Binding-site contacts:
Ligand atom O6 contacts residue ALA161 of chain 1.A at 3.1 Å (h-bond).
Ligand atom O2' contacts residue TYR35 of chain 1.A at 2.9 Å (h-bond).
Ligand atom O3B contacts residue MG1 of chain 1.B at 3.4 Å.
Ligand atom CAN contacts residue CYS37 of chain 1.A at 2.7 Å (hydrophobic).
Ligand atom O6 contacts residue ASP131 of chain 1.A at 3.3 Å (salt-bridge).
Ligand atom O1A contacts residue THR24 of chain 1.A at 3.4 Å (h-bond).
Ligand atom O6 contacts residue SER160 of chain 1.A at 3.5 Å (h-bond).
Ligand atom N2 contacts residue ASP131 of chain 1.A at 3.0 Å (salt-bridge).
Ligand atom O1B contacts residue LYS23 of chain 1.A at 2.8 Å (salt-bridge).
Ligand atom PB contacts residue MG1 of chain 1.B at 3.2 Å.
Ligand atom O3G contacts residue LYS23 of chain 1.A at 2.8 Å (salt-bridge).
Ligand atom OAB contacts residue LYS162 of chain 1.A at 3.5 Å.
Ligand atom N1 contacts residue ASP131 of chain 1.A at 2.7 Å (salt-bridge).
Ligand atom O2G contacts residue MG1 of chain 1.B at 2.0 Å.
Ligand atom O1A contacts residue GLY22 of chain 1.A at 3.3 Å.
Ligand atom O2' contacts residue CYS37 of chain 1.A at 3.4 Å (h-bond).
Ligand atom O3B contacts residue GLY20 of chain 1.A at 3.0 Å (h-bond).
Ligand atom O1B contacts residue GLY22 of chain 1.A at 3.1 Å (h-bond).
Ligand atom O3' contacts residue CYS37 of chain 1.A at 2.9 Å (h-bond).
Ligand atom O2B contacts residue MG1 of chain 1.B at 2.1 Å.
Ligand atom C8 contacts residue SER25 of chain 1.A at 3.4 Å.
Ligand atom PG contacts residue MG1 of chain 1.B at 3.1 Å.
Ligand atom C6 contacts residue ASP131 of chain 1.A at 3.4 Å.
Ligand atom O1A contacts residue SER25 of chain 1.A at 2.7 Å (h-bond).
Ligand atom N3 contacts residue TYR35 of chain 1.A at 3.4 Å (h-bond).
Ligand atom O1G contacts residue TYR39 of chain 1.A at 2.4 Å (h-bond).
Ligand atom O2' contacts residue SER36 of chain 1.A at 2.7 Å (h-bond).
Ligand atom N7 contacts residue ASN128 of chain 1.A at 3.1 Å (h-bond).
Ligand atom CAA contacts residue CYS37 of chain 1.A at 1.6 Å (hydrophobic).
Ligand atom O6 contacts residue ASN128 of chain 1.A at 3.4 Å (h-bond).
Ligand atom C5' contacts residue GLY20 of chain 1.A at 3.5 Å.
Ligand atom O2G contacts residue THR42 of chain 1.A at 2.8 Å (h-bond).
Ligand atom O2A contacts residue TYR39 of chain 1.A at 3.2 Å.
Ligand atom O6 contacts residue LYS162 of chain 1.A at 3.3 Å (salt-bridge).
Ligand atom O3A contacts residue GLY22 of chain 1.A at 3.2 Å (h-bond).
Ligand atom O1B contacts residue VAL21 of chain 1.A at 3.3 Å (h-bond).
Ligand atom O3G contacts residue GLY69 of chain 1.A at 2.8 Å (h-bond).
Ligand atom O4' contacts residue LYS129 of chain 1.A at 3.2 Å (salt-bridge).
Ligand atom O2B contacts residue THR24 of chain 1.A at 2.9 Å (h-bond).
Ligand atom O5' contacts residue SER25 of chain 1.A at 3.5 Å (h-bond).

Sequence of chain 1.A:
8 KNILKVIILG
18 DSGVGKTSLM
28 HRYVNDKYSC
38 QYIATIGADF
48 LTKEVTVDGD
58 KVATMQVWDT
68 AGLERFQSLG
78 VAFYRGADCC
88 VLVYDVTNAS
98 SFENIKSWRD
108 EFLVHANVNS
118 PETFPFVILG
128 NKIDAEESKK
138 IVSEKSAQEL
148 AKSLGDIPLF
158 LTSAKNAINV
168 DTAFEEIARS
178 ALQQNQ

This protein binds this small molecule.
Small molecule (SMILES): CCC(=O)NCCCNc1nc(=O)c2ncn([C@@H]3O[C@H](COP(=O)(O)OP(=O)(O)OP(=O)(O)O)[C@@H](O)[C@H]3O)c2[nH]1